This small molecule binds to this protein.
Small molecule (SMILES): CC(=O)N[C@@H]1[C@@H](O)[C@H](O)[C@@H](CO)O[C@H]1O

Binding-site contacts:
Ligand atom N2 contacts residue ASN2 of chain 2.A at 3.8 Å.
Ligand atom C5 contacts residue ASN5 of chain 2.A at 3.6 Å.
Ligand atom C7 contacts residue PHE3 of chain 2.A at 3.6 Å (hydrophobic).
Ligand atom C3 contacts residue PHE3 of chain 2.A at 4.5 Å (hydrophobic).
Ligand atom C5 contacts residue ASN154 of chain 2.A at 3.4 Å.
Ligand atom C1 contacts residue ASN5 of chain 2.A at 1.4 Å.
Ligand atom C1 contacts residue PHE3 of chain 2.A at 4.0 Å (hydrophobic).
Ligand atom C1 contacts residue ASN154 of chain 2.A at 4.1 Å.
Ligand atom C7 contacts residue ASN2 of chain 2.A at 3.8 Å.
Ligand atom O5 contacts residue ASN154 of chain 2.A at 3.9 Å.
Ligand atom C4 contacts residue ASN154 of chain 2.A at 4.4 Å.
Ligand atom C8 contacts residue ASN2 of chain 2.A at 3.6 Å.
Ligand atom C8 contacts residue PHE3 of chain 2.A at 3.4 Å (hydrophobic).
Ligand atom O7 contacts residue ASN5 of chain 2.A at 4.1 Å.
Ligand atom C6 contacts residue ASN154 of chain 2.A at 3.9 Å.
Ligand atom C2 contacts residue ASN5 of chain 2.A at 2.5 Å.
Ligand atom O5 contacts residue ASN5 of chain 2.A at 2.4 Å (h-bond).
Ligand atom C7 contacts residue ASN5 of chain 2.A at 3.7 Å.
Ligand atom C2 contacts residue PHE3 of chain 2.A at 3.9 Å (hydrophobic).
Ligand atom C4 contacts residue ASN5 of chain 2.A at 4.2 Å.
Ligand atom N2 contacts residue ASN5 of chain 2.A at 2.9 Å (h-bond).
Ligand atom C3 contacts residue ASN5 of chain 2.A at 3.8 Å.
Ligand atom N2 contacts residue PHE3 of chain 2.A at 2.9 Å (h-bond).
Ligand atom O3 contacts residue ASN2 of chain 2.A at 3.6 Å.

Sequence of chain 2.A:
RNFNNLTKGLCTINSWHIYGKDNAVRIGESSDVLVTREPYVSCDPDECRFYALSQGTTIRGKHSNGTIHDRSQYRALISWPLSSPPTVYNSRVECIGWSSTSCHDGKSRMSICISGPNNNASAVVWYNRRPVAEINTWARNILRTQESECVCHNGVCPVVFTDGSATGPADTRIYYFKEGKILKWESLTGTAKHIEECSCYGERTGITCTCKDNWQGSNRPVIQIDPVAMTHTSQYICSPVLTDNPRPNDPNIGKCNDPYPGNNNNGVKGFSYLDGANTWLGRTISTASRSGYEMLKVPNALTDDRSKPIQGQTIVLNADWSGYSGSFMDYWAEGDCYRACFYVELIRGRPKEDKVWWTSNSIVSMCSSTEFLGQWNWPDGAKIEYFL